Sequence of chain 6.A:
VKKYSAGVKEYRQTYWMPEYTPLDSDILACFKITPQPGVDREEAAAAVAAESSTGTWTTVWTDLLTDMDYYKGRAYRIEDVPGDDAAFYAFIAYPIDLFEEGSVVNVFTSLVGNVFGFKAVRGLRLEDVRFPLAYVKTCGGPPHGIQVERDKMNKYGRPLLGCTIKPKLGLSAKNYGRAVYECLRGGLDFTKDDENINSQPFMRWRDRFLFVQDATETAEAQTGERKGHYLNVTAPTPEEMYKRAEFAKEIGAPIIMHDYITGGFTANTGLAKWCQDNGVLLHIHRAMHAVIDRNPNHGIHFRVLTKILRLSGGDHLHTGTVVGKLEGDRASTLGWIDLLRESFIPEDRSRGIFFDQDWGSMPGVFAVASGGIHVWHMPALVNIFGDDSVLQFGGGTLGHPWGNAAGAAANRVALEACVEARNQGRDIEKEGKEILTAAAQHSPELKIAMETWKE

Sequence of chain 1.B:
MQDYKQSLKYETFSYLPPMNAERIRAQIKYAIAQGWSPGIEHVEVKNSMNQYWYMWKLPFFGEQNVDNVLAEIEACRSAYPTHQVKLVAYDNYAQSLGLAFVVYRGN

Sequence of chain 1.A:
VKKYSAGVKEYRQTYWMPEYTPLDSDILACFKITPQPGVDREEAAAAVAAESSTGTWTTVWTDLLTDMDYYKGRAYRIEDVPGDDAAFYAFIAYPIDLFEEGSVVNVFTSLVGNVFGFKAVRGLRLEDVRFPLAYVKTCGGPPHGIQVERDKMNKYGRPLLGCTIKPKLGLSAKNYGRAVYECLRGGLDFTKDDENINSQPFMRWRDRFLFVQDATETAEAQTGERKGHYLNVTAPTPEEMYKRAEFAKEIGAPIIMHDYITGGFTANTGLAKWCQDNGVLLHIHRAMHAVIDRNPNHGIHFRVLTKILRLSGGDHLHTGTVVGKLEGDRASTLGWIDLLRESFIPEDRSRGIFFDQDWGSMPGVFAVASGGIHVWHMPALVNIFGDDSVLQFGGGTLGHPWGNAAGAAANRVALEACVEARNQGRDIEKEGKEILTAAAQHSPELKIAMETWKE

A protein and the small-molecule ligand that binds it are described below.
Small molecule (SMILES): CC[C@H](C)[C@H](NC(=O)[C@H](CC(C)C)NC(=O)[C@H](CC(=O)O)NC(=O)[C@H](CC(C)C)NC(=O)[C@H](CCCN=C(N)N)NC(=O)[C@@H]1CCCN1)C(=O)N[C@@H](CCC(=O)O)C(=O)N[C@@H](CCC(N)=O)C(=O)N[C@@H](C)C=O

Binding-site contacts:
Ligand atom N contacts residue ALA97 of chain 1.B at 3.6 Å.
Ligand atom CD1 contacts residue TYR96 of chain 1.B at 3.3 Å (hydrophobic).
Ligand atom CD2 contacts residue ASN95 of chain 1.B at 3.8 Å.
Ligand atom CG contacts residue ALA97 of chain 1.B at 3.9 Å (hydrophobic).
Ligand atom O contacts residue SER346 of chain 6.A at 3.8 Å.
Ligand atom CD contacts residue ASP361 of chain 6.A at 3.7 Å.
Ligand atom CD1 contacts residue SER346 of chain 6.A at 3.1 Å.
Ligand atom OE1 contacts residue PHE347 of chain 6.A at 3.5 Å.
Ligand atom CG contacts residue TYR96 of chain 1.B at 3.2 Å (hydrophobic).
Ligand atom NE2 contacts residue LEU26 of chain 1.A at 3.7 Å.
Ligand atom CG2 contacts residue TYR73 of chain 1.A at 3.6 Å (hydrophobic).
Ligand atom CD1 contacts residue ASP70 of chain 1.A at 2.8 Å.
Ligand atom CG1 contacts residue TYR73 of chain 1.A at 3.6 Å (hydrophobic).
Ligand atom OE1 contacts residue TYR73 of chain 1.A at 2.9 Å.
Ligand atom CD contacts residue ALA97 of chain 1.B at 3.8 Å (hydrophobic).
Ligand atom N contacts residue TYR96 of chain 1.B at 3.3 Å (h-bond).
Ligand atom CB contacts residue TYR96 of chain 1.B at 3.7 Å (hydrophobic).
Ligand atom NH1 contacts residue SER346 of chain 6.A at 3.5 Å (h-bond).
Ligand atom N contacts residue PHE347 of chain 6.A at 3.6 Å.
Ligand atom CD2 contacts residue TYR96 of chain 1.B at 3.2 Å (hydrophobic).
Ligand atom CZ contacts residue SER364 of chain 6.A at 3.7 Å.
Ligand atom O contacts residue PHE347 of chain 6.A at 3.7 Å.
Ligand atom OD1 contacts residue TYR96 of chain 1.B at 3.7 Å.
Ligand atom NH2 contacts residue ASP100 of chain 1.A at 2.6 Å (salt-bridge).
Ligand atom CB contacts residue TYR96 of chain 1.B at 3.9 Å (hydrophobic).
Ligand atom CG contacts residue ASP70 of chain 1.A at 3.9 Å.
Ligand atom CB contacts residue LEU26 of chain 1.A at 3.7 Å (hydrophobic).
Ligand atom CA contacts residue PHE347 of chain 6.A at 3.9 Å (hydrophobic).
Ligand atom NH2 contacts residue SER364 of chain 6.A at 3.6 Å.
Ligand atom CD contacts residue TYR73 of chain 1.A at 3.5 Å (hydrophobic).
Ligand atom OE2 contacts residue ASP361 of chain 6.A at 3.3 Å (salt-bridge).
Ligand atom CB contacts residue ALA97 of chain 1.B at 3.9 Å (hydrophobic).
Ligand atom CB contacts residue PHE347 of chain 6.A at 3.8 Å (hydrophobic).
Ligand atom CA contacts residue TYR96 of chain 1.B at 3.9 Å (hydrophobic).
Ligand atom CD2 contacts residue ASP70 of chain 1.A at 3.3 Å.
Ligand atom NH1 contacts residue GLY363 of chain 6.A at 3.2 Å (h-bond).
Ligand atom NH1 contacts residue SER364 of chain 6.A at 3.9 Å.
Ligand atom N contacts residue ASP94 of chain 1.B at 3.7 Å.
Ligand atom CD contacts residue ASP94 of chain 1.B at 3.0 Å.
Ligand atom NH2 contacts residue TYR73 of chain 1.A at 3.0 Å (h-bond).